Sequence of chain 31.A:
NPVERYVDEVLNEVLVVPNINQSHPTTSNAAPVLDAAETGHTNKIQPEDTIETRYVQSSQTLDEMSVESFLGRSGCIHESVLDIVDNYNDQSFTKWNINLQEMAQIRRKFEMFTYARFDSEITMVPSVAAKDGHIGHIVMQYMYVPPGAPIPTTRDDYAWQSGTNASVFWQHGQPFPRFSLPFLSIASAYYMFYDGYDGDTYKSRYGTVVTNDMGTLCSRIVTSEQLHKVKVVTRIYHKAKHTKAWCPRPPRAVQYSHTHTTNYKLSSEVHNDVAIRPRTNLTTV

Binding-site contacts:
Ligand atom CM6 contacts residue TYR144 of chain 31.A at 3.7 Å (hydrophobic).
Ligand atom O1 contacts residue LEU100 of chain 31.A at 3.7 Å.
Ligand atom C2A contacts residue PHE179 of chain 31.A at 3.5 Å (hydrophobic).
Ligand atom N1A contacts residue LEU217 of chain 31.A at 3.3 Å.
Ligand atom N5A contacts residue MET124 of chain 31.A at 3.9 Å.
Ligand atom CM2 contacts residue ILE122 of chain 31.A at 3.8 Å (hydrophobic).
Ligand atom CM4 contacts residue ALA166 of chain 31.A at 3.1 Å (hydrophobic).
Ligand atom C5 contacts residue MET214 of chain 31.A at 3.4 Å (hydrophobic).
Ligand atom N1A contacts residue MET124 of chain 31.A at 3.6 Å.
Ligand atom N2 contacts residue LEU100 of chain 31.A at 3.8 Å.
Ligand atom C1B contacts residue ILE98 of chain 31.A at 3.7 Å (hydrophobic).
Ligand atom C2A contacts residue LEU217 of chain 31.A at 4.0 Å (hydrophobic).
Ligand atom N3A contacts residue TYR144 of chain 31.A at 3.2 Å.
Ligand atom O1B contacts residue ILE98 of chain 31.A at 3.2 Å.
Ligand atom CM6 contacts residue LEU184 of chain 31.A at 3.7 Å (hydrophobic).
Ligand atom C6B contacts residue LEU181 of chain 31.A at 3.5 Å (hydrophobic).
Ligand atom N1A contacts residue PHE179 of chain 31.A at 3.3 Å.
Ligand atom C2B contacts residue ILE122 of chain 31.A at 4.0 Å (hydrophobic).
Ligand atom N4A contacts residue PHE179 of chain 31.A at 3.5 Å.
Ligand atom C1C contacts residue MET214 of chain 31.A at 3.2 Å (hydrophobic).
Ligand atom N5A contacts residue PHE179 of chain 31.A at 3.3 Å.
Ligand atom C4 contacts residue TYR190 of chain 31.A at 3.7 Å (hydrophobic).
Ligand atom N5A contacts residue LEU217 of chain 31.A at 3.6 Å.
Ligand atom CM4 contacts residue TYR144 of chain 31.A at 3.8 Å (hydrophobic).
Ligand atom O1 contacts residue MET214 of chain 31.A at 3.2 Å.
Ligand atom CM2 contacts residue ILE77 of chain 31.A at 3.8 Å (hydrophobic).
Ligand atom C3 contacts residue LEU100 of chain 31.A at 3.8 Å (hydrophobic).
Ligand atom CM6 contacts residue LEU181 of chain 31.A at 3.8 Å (hydrophobic).
Ligand atom C5B contacts residue TYR144 of chain 31.A at 3.8 Å (hydrophobic).
Ligand atom N2 contacts residue MET214 of chain 31.A at 3.8 Å.
Ligand atom C1B contacts residue LEU181 of chain 31.A at 4.0 Å (hydrophobic).
Ligand atom N3A contacts residue PHE179 of chain 31.A at 3.7 Å.
Ligand atom N4A contacts residue TYR144 of chain 31.A at 3.7 Å.
Ligand atom CM4 contacts residue TYR142 of chain 31.A at 3.7 Å (hydrophobic).
Ligand atom CM3 contacts residue TYR190 of chain 31.A at 3.6 Å (hydrophobic).
Ligand atom CM4 contacts residue VAL168 of chain 31.A at 3.9 Å (hydrophobic).
Ligand atom C4 contacts residue LEU100 of chain 31.A at 3.9 Å (hydrophobic).
Ligand atom C5B contacts residue LEU181 of chain 31.A at 3.6 Å (hydrophobic).
Ligand atom C4 contacts residue MET214 of chain 31.A at 3.7 Å (hydrophobic).
Ligand atom C6B contacts residue ILE98 of chain 31.A at 3.8 Å (hydrophobic).

A protein and the small-molecule ligand that binds it are described below.
Small molecule (SMILES): Cc1cc(CCCOc2c(C)cc(-c3nnn(C)n3)cc2C)on1